Sequence of chain 2.A:
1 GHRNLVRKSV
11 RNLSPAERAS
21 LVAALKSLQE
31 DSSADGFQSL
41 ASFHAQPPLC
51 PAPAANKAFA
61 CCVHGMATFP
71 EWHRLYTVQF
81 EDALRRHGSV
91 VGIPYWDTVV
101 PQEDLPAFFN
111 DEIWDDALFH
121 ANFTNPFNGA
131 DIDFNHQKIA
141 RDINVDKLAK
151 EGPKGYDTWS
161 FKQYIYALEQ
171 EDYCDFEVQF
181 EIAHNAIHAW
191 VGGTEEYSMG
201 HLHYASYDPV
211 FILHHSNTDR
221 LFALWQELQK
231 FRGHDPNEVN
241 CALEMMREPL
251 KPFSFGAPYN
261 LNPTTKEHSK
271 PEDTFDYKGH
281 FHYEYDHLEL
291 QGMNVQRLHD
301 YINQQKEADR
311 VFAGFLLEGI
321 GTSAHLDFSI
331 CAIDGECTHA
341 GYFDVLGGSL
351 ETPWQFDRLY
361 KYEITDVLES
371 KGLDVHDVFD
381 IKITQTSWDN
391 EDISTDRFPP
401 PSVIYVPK

This protein binds this small molecule.
Small molecule (SMILES): CC(=O)N[C@@H]1[C@@H](O)[C@H](O)[C@@H](CO)O[C@H]1O

Binding-site contacts:
Ligand atom O5 contacts residue ARG11 of chain 2.A at 3.9 Å.
Ligand atom C5 contacts residue ASN12 of chain 2.A at 2.8 Å.
Ligand atom C5 contacts residue ARG11 of chain 2.A at 4.5 Å.
Ligand atom C4 contacts residue ASN12 of chain 2.A at 4.2 Å.
Ligand atom O1 contacts residue LEU13 of chain 2.A at 3.5 Å.
Ligand atom O1 contacts residue SER14 of chain 2.A at 3.2 Å (h-bond).
Ligand atom O6 contacts residue ASN12 of chain 2.A at 4.0 Å.
Ligand atom C2 contacts residue ASN12 of chain 2.A at 4.5 Å.
Ligand atom C6 contacts residue ARG11 of chain 2.A at 3.8 Å.
Ligand atom C1 contacts residue ASN12 of chain 2.A at 3.2 Å.
Ligand atom O1 contacts residue ASN12 of chain 2.A at 3.4 Å (h-bond).
Ligand atom C6 contacts residue ASN12 of chain 2.A at 3.1 Å.
Ligand atom C1 contacts residue SER14 of chain 2.A at 4.4 Å.
Ligand atom O7 contacts residue SER14 of chain 2.A at 4.4 Å.
Ligand atom O7 contacts residue PRO15 of chain 2.A at 3.8 Å.
Ligand atom O5 contacts residue ASN12 of chain 2.A at 2.7 Å (h-bond).